Binding-site contacts:
Ligand atom C2 contacts residue ASN371 of chain 1.B at 2.3 Å.
Ligand atom O5 contacts residue ASN371 of chain 1.B at 2.3 Å (h-bond).
Ligand atom C8 contacts residue ILE399 of chain 1.B at 3.6 Å (hydrophobic).
Ligand atom C8 contacts residue GLU400 of chain 1.B at 3.5 Å.
Ligand atom C7 contacts residue ASN371 of chain 1.B at 3.3 Å.
Ligand atom O5 contacts residue PRO381 of chain 1.B at 4.2 Å.
Ligand atom C1 contacts residue PRO381 of chain 1.B at 4.4 Å (hydrophobic).
Ligand atom O6 contacts residue PRO381 of chain 1.B at 4.0 Å.
Ligand atom C8 contacts residue ASN371 of chain 1.B at 4.4 Å.
Ligand atom O7 contacts residue SER398 of chain 1.B at 2.6 Å (h-bond).
Ligand atom C4 contacts residue ASN371 of chain 1.B at 4.1 Å.
Ligand atom C5 contacts residue ASN371 of chain 1.B at 3.6 Å.
Ligand atom C8 contacts residue SER369 of chain 1.B at 3.7 Å.
Ligand atom C7 contacts residue SER398 of chain 1.B at 3.5 Å.
Ligand atom C3 contacts residue ASN371 of chain 1.B at 3.7 Å.
Ligand atom C1 contacts residue ASN371 of chain 1.B at 1.4 Å.
Ligand atom O7 contacts residue ASN371 of chain 1.B at 3.2 Å (h-bond).
Ligand atom C8 contacts residue SER398 of chain 1.B at 3.2 Å.
Ligand atom O3 contacts residue GLU400 of chain 1.B at 4.2 Å.
Ligand atom N2 contacts residue ASN371 of chain 1.B at 2.9 Å (h-bond).

Sequence of chain 1.B:
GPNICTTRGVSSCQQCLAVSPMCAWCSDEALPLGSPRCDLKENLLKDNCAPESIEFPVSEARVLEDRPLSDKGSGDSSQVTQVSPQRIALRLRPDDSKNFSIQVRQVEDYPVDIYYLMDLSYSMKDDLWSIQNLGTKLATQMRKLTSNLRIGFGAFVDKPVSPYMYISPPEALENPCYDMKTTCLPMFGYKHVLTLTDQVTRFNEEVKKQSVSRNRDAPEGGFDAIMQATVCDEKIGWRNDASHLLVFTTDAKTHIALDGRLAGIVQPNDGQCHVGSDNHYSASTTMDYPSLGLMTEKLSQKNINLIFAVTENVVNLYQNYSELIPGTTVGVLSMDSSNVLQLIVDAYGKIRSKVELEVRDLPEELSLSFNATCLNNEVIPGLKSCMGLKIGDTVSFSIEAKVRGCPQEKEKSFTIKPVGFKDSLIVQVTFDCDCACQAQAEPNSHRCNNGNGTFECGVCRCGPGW

A small-molecule ligand and the protein it binds are described below.
Small molecule (SMILES): CC(=O)N[C@H]1[C@H](O[C@H]2[C@H](O)[C@@H](NC(C)=O)CO[C@@H]2CO)O[C@H](CO)[C@@H](O)[C@@H]1O